Binding-site contacts:
Ligand atom C14 contacts residue TYR593 of chain 1.F at 3.2 Å (hydrophobic).
Ligand atom C28 contacts residue SER261 of chain 1.A at 4.2 Å.
Ligand atom O12 contacts residue MET599 of chain 1.F at 4.0 Å.
Ligand atom C1 contacts residue ASN110 of chain 1.D at 4.2 Å.
Ligand atom C2C contacts residue PHE257 of chain 1.A at 4.0 Å (hydrophobic).
Ligand atom C35 contacts residue LEU603 of chain 1.F at 3.7 Å (hydrophobic).
Ligand atom C11 contacts residue HIS415 of chain 1.G at 4.2 Å.
Ligand atom C2B contacts residue TYR258 of chain 1.A at 3.7 Å (hydrophobic).
Ligand atom C2 contacts residue LEU123 of chain 1.A at 4.2 Å (hydrophobic).
Ligand atom C14 contacts residue TRP594 of chain 1.F at 4.0 Å (hydrophobic).
Ligand atom C27 contacts residue SER261 of chain 1.A at 4.0 Å.
Ligand atom O32 contacts residue MET599 of chain 1.F at 3.0 Å.
Ligand atom O32 contacts residue PHE600 of chain 1.F at 4.0 Å.
Ligand atom C29 contacts residue SER261 of chain 1.A at 3.6 Å.
Ligand atom O31 contacts residue PHE119 of chain 1.A at 3.5 Å.
Ligand atom O31 contacts residue MET599 of chain 1.F at 4.0 Å.
Ligand atom C31 contacts residue PHE119 of chain 1.A at 3.8 Å (hydrophobic).
Ligand atom O32 contacts residue TYR120 of chain 1.A at 4.0 Å.
Ligand atom C28 contacts residue ILE148 of chain 1.A at 3.9 Å (hydrophobic).
Ligand atom P contacts residue MET599 of chain 1.F at 4.2 Å.
Ligand atom O11 contacts residue TYR120 of chain 1.A at 3.7 Å.
Ligand atom C29 contacts residue TYR258 of chain 1.A at 4.0 Å (hydrophobic).
Ligand atom C14 contacts residue LEU597 of chain 1.F at 3.5 Å (hydrophobic).
Ligand atom C37 contacts residue LEU603 of chain 1.F at 4.0 Å (hydrophobic).
Ligand atom O14 contacts residue TYR120 of chain 1.A at 3.3 Å (h-bond).
Ligand atom C27 contacts residue PHE257 of chain 1.A at 3.8 Å (hydrophobic).
Ligand atom C2A contacts residue PHE257 of chain 1.A at 3.7 Å (hydrophobic).
Ligand atom C25 contacts residue ILE308 of chain 1.A at 3.8 Å (hydrophobic).
Ligand atom O12 contacts residue TYR593 of chain 1.F at 3.1 Å (h-bond).
Ligand atom O14 contacts residue MET599 of chain 1.F at 3.0 Å (h-bond).
Ligand atom O12 contacts residue ASN110 of chain 1.D at 3.8 Å.
Ligand atom C22 contacts residue LEU123 of chain 1.A at 4.0 Å (hydrophobic).
Ligand atom C3A contacts residue LEU106 of chain 1.D at 3.6 Å (hydrophobic).
Ligand atom C32 contacts residue PHE119 of chain 1.A at 4.1 Å (hydrophobic).
Ligand atom C26 contacts residue ILE148 of chain 1.A at 3.7 Å (hydrophobic).
Ligand atom O13 contacts residue HIS415 of chain 1.G at 3.3 Å.
Ligand atom C23 contacts residue PRO309 of chain 1.A at 4.0 Å (hydrophobic).
Ligand atom O14 contacts residue ASN598 of chain 1.F at 3.3 Å.
Ligand atom C23 contacts residue GLN307 of chain 1.A at 4.0 Å.
Ligand atom C31 contacts residue MET599 of chain 1.F at 3.6 Å (hydrophobic).

This protein binds this small molecule.
Small molecule (SMILES): CCCCCCCCCCCCCC(=O)O[C@H](COC(=O)CCCCCCCCCC)COP(=O)(O)OCC[N+](C)(C)C

Sequence of chain 1.G:
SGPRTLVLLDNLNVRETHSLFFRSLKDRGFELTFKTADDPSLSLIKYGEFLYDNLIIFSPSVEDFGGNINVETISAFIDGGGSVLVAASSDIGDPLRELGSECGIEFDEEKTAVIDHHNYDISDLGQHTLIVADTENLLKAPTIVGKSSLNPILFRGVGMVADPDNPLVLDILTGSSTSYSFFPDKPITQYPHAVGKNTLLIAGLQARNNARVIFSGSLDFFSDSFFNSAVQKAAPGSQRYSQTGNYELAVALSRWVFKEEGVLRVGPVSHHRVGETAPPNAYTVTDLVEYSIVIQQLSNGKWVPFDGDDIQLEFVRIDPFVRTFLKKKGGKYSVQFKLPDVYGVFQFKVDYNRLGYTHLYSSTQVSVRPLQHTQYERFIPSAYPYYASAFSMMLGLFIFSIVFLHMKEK

Sequence of chain 1.F:
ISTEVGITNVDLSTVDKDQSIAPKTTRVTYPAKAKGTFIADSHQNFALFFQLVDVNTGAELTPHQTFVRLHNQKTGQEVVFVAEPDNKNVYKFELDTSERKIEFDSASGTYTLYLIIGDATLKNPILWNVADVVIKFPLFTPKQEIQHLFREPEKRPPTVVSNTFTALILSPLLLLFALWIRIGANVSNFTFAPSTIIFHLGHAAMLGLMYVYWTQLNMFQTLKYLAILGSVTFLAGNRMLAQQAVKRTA

Sequence of chain 1.D:
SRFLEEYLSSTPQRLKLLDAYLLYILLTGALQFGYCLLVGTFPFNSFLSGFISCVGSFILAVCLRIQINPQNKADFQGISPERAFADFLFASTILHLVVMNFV

Sequence of chain 1.A:
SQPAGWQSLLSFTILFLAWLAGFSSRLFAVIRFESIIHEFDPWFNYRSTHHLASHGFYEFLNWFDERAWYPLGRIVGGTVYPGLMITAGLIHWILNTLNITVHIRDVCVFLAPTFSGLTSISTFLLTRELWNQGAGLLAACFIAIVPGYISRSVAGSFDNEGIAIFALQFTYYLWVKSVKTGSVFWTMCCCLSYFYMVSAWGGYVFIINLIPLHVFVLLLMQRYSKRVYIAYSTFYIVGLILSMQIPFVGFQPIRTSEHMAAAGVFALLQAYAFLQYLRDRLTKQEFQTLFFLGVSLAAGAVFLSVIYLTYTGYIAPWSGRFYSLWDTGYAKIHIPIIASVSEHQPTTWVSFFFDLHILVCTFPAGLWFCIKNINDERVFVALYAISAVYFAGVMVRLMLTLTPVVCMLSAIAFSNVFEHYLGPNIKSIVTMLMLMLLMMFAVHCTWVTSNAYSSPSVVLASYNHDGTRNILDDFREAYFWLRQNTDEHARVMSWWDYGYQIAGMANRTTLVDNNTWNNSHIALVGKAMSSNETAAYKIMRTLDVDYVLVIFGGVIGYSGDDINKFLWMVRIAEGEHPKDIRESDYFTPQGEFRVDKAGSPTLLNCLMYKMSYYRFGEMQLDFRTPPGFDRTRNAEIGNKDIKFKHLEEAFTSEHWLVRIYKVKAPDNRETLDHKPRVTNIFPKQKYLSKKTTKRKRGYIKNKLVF